Binding-site contacts:
Ligand atom C7 contacts residue ASN154 of chain 56.B at 3.4 Å.
Ligand atom O5 contacts residue ASN154 of chain 56.B at 2.4 Å (h-bond).
Ligand atom N2 contacts residue ASN154 of chain 56.B at 2.9 Å.
Ligand atom C4 contacts residue ASN154 of chain 56.B at 4.2 Å.
Ligand atom O3 contacts residue MET151 of chain 56.B at 4.2 Å.
Ligand atom O7 contacts residue ASN154 of chain 56.B at 4.3 Å.
Ligand atom C2 contacts residue ASN154 of chain 56.B at 2.5 Å.
Ligand atom C8 contacts residue ASN154 of chain 56.B at 3.0 Å.
Ligand atom C3 contacts residue MET151 of chain 56.B at 4.1 Å (hydrophobic).
Ligand atom O4 contacts residue MET151 of chain 56.B at 4.4 Å.
Ligand atom C3 contacts residue ASN154 of chain 56.B at 3.9 Å.
Ligand atom C4 contacts residue MET151 of chain 56.B at 3.5 Å (hydrophobic).
Ligand atom C2 contacts residue MET151 of chain 56.B at 4.0 Å (hydrophobic).
Ligand atom C5 contacts residue ASN154 of chain 56.B at 3.7 Å.
Ligand atom C1 contacts residue ASN154 of chain 56.B at 1.4 Å.
Ligand atom C1 contacts residue MET151 of chain 56.B at 4.2 Å (hydrophobic).
Ligand atom C5 contacts residue MET151 of chain 56.B at 4.1 Å (hydrophobic).
Ligand atom O5 contacts residue MET151 of chain 56.B at 3.7 Å.

Sequence of chain 56.B:
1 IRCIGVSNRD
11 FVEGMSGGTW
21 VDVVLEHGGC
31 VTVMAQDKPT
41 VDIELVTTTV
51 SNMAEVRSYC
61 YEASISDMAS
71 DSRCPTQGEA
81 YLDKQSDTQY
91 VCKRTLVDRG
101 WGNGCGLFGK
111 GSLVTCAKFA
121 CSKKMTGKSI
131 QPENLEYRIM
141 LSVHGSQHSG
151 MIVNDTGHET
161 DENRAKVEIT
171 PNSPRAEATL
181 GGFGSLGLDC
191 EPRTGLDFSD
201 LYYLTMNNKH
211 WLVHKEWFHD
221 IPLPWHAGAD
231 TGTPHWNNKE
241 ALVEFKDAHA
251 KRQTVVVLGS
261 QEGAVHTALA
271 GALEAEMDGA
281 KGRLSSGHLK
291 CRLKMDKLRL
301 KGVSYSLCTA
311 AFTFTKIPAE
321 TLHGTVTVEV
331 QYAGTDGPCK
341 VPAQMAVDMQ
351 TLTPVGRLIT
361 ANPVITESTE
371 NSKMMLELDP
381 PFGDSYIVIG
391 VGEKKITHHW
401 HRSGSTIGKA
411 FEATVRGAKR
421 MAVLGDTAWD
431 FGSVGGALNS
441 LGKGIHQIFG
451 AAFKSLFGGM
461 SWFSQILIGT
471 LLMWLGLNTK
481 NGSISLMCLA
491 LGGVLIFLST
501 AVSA

A small-molecule ligand and the protein it binds are described below.
Small molecule (SMILES): CC(=O)N[C@@H]1[C@@H](O)[C@H](O)[C@@H](CO)O[C@H]1O